Binding-site contacts:
Ligand atom N contacts residue MN1 of chain 1.D at 2.2 Å.
Ligand atom N contacts residue HIS297 of chain 1.A at 3.7 Å.
Ligand atom C3 contacts residue THR214 of chain 1.A at 3.4 Å.
Ligand atom OXT contacts residue TYR206 of chain 1.A at 4.4 Å.
Ligand atom O contacts residue TYR206 of chain 1.A at 4.3 Å.
Ligand atom C4 contacts residue THR214 of chain 1.A at 3.6 Å.
Ligand atom N contacts residue HIS217 of chain 1.A at 3.4 Å (h-bond).
Ligand atom C6 contacts residue ASN227 of chain 1.A at 4.1 Å.
Ligand atom C contacts residue TYR206 of chain 1.A at 4.5 Å (hydrophobic).
Ligand atom N contacts residue THR214 of chain 1.A at 4.1 Å.
Ligand atom C5 contacts residue ASN227 of chain 1.A at 3.4 Å.
Ligand atom C2 contacts residue MN1 of chain 1.D at 3.1 Å.
Ligand atom C2 contacts residue THR214 of chain 1.A at 3.5 Å.
Ligand atom C6 contacts residue HIS297 of chain 1.A at 3.8 Å.
Ligand atom C6 contacts residue TRP237 of chain 1.A at 3.6 Å (hydrophobic).
Ligand atom OXT contacts residue ASN307 of chain 1.A at 3.8 Å.
Ligand atom N contacts residue GLU219 of chain 1.A at 4.3 Å.
Ligand atom C2 contacts residue HIS217 of chain 1.A at 3.8 Å.
Ligand atom C6 contacts residue MN1 of chain 1.D at 3.0 Å.
Ligand atom OXT contacts residue ASN227 of chain 1.A at 3.1 Å (h-bond).
Ligand atom C contacts residue THR214 of chain 1.A at 3.5 Å.
Ligand atom C3 contacts residue TYR206 of chain 1.A at 3.9 Å (hydrophobic).
Ligand atom O contacts residue LYS208 of chain 1.A at 3.0 Å (salt-bridge).
Ligand atom C contacts residue ASN227 of chain 1.A at 3.8 Å.
Ligand atom O contacts residue PHE155 of chain 1.A at 3.6 Å.
Ligand atom O contacts residue THR214 of chain 1.A at 2.5 Å (h-bond).
Ligand atom OXT contacts residue LYS208 of chain 1.A at 2.5 Å (salt-bridge).
Ligand atom C5 contacts residue TRP237 of chain 1.A at 3.6 Å (hydrophobic).
Ligand atom C6 contacts residue HIS217 of chain 1.A at 4.2 Å.
Ligand atom C4 contacts residue ASN227 of chain 1.A at 3.7 Å.
Ligand atom C3 contacts residue MN1 of chain 1.D at 4.5 Å.
Ligand atom C contacts residue LYS208 of chain 1.A at 3.2 Å.
Ligand atom C6 contacts residue VAL299 of chain 1.A at 4.0 Å (hydrophobic).
Ligand atom C2 contacts residue TYR206 of chain 1.A at 4.1 Å (hydrophobic).
Ligand atom C5 contacts residue VAL299 of chain 1.A at 3.7 Å (hydrophobic).
Ligand atom C5 contacts residue MN1 of chain 1.D at 4.4 Å.

Sequence of chain 1.A:
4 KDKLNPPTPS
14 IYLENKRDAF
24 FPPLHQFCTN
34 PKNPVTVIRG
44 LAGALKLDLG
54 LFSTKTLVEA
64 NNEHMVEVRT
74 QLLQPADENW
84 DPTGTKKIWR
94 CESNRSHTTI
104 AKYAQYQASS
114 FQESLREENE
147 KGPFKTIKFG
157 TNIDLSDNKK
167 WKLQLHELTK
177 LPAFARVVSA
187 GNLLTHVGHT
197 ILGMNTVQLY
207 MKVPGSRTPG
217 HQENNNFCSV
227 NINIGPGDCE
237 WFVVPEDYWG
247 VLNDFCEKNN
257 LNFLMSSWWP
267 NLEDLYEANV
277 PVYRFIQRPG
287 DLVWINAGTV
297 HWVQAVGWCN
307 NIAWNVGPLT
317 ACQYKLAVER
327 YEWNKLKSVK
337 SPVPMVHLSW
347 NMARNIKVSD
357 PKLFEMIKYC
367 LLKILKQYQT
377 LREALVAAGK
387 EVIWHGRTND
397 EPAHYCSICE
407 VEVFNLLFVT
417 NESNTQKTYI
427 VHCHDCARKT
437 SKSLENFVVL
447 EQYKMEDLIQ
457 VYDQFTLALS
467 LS

This protein binds this small molecule.
Small molecule (SMILES): O=C(O)C1CCNCC1